This protein binds this small molecule.
Small molecule (SMILES): CC(=O)N[C@@H]1[C@@H](O)[C@H](O)[C@@H](CO)O[C@H]1O

Binding-site contacts:
Ligand atom N2 contacts residue ASN30 of chain 1.A at 3.0 Å (h-bond).
Ligand atom C3 contacts residue ASN30 of chain 1.A at 3.8 Å.
Ligand atom O5 contacts residue ASN30 of chain 1.A at 2.3 Å (h-bond).
Ligand atom C5 contacts residue ASN30 of chain 1.A at 3.6 Å.
Ligand atom C6 contacts residue GLU36 of chain 1.A at 3.5 Å.
Ligand atom O7 contacts residue THR32 of chain 1.A at 4.2 Å.
Ligand atom C5 contacts residue THR32 of chain 1.A at 3.9 Å.
Ligand atom O5 contacts residue GLY33 of chain 1.A at 4.0 Å.
Ligand atom O7 contacts residue ASN30 of chain 1.A at 3.3 Å (h-bond).
Ligand atom C8 contacts residue ASN30 of chain 1.A at 4.3 Å.
Ligand atom O5 contacts residue THR32 of chain 1.A at 3.8 Å.
Ligand atom O6 contacts residue GLU36 of chain 1.A at 3.4 Å (salt-bridge).
Ligand atom C4 contacts residue ASN30 of chain 1.A at 4.2 Å.
Ligand atom C2 contacts residue ASN30 of chain 1.A at 2.5 Å.
Ligand atom O6 contacts residue GLY33 of chain 1.A at 4.3 Å.
Ligand atom C7 contacts residue ASN30 of chain 1.A at 3.5 Å.
Ligand atom C1 contacts residue ASN30 of chain 1.A at 1.4 Å.
Ligand atom C1 contacts residue GLY33 of chain 1.A at 4.4 Å.
Ligand atom C1 contacts residue THR32 of chain 1.A at 3.8 Å.

Sequence of chain 1.A:
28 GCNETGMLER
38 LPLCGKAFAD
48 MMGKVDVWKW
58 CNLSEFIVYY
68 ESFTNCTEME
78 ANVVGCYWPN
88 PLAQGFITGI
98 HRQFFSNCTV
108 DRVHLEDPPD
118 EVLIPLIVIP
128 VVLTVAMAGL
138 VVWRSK